Sequence of chain 2.E:
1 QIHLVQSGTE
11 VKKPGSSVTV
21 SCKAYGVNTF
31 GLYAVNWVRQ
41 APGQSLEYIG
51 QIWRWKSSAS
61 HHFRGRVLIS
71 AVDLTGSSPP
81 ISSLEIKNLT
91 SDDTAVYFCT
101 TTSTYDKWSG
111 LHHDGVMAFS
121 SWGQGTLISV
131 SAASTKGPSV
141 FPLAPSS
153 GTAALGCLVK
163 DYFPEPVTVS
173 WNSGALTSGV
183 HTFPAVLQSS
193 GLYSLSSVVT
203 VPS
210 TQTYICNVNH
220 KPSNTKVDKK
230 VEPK

This protein binds this small molecule.
Small molecule (SMILES): CC(=O)N[C@H]1[C@H](O[C@H]2[C@H](O)[C@@H](NC(C)=O)CO[C@@H]2CO)O[C@H](CO)[C@@H](O[C@@H]2O[C@H](CO[C@H]3O[C@H](CO[C@H]4O[C@H](CO)[C@@H](O)[C@H](O)[C@@H]4O)[C@@H](O)[C@H](O[C@H]4O[C@H](CO)[C@@H](O)[C@H](O)[C@@H]4O)[C@@H]3O)[C@@H](O)[C@H](O[C@H]3O[C@H](CO)[C@@H](O)[C@H](O)[C@@H]3O[C@H]3O[C@H](CO)[C@@H](O)[C@H](O)[C@@H]3O)[C@@H]2O)[C@@H]1O

Sequence of chain 2.C:
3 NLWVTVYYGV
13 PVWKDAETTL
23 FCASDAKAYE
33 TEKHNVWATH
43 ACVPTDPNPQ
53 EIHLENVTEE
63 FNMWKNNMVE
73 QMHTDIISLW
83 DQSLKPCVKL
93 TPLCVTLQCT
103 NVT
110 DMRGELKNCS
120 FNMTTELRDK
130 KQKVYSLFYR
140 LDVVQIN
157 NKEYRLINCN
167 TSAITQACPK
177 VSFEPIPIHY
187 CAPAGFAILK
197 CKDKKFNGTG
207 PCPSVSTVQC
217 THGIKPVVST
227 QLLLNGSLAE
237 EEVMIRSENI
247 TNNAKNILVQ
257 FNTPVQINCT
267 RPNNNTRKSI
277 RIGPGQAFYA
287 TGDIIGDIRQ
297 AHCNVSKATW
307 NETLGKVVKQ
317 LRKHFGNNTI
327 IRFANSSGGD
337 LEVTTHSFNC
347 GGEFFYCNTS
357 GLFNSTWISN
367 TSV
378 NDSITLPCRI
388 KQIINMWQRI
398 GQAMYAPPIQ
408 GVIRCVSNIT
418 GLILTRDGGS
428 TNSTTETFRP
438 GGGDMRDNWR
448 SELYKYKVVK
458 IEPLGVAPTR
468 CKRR

Binding-site contacts:
Ligand atom C3 contacts residue TYR25 of chain 2.E at 3.9 Å (hydrophobic).
Ligand atom O2 contacts residue GLN6 of chain 2.E at 3.7 Å.
Ligand atom O7 contacts residue ASN245 of chain 2.C at 2.6 Å (h-bond).
Ligand atom C6 contacts residue HIS3 of chain 2.E at 3.6 Å.
Ligand atom C3 contacts residue GLY26 of chain 2.E at 3.6 Å.
Ligand atom O6 contacts residue VAL5 of chain 2.E at 4.0 Å.
Ligand atom O5 contacts residue ASN248 of chain 2.C at 3.8 Å.
Ligand atom C6 contacts residue VAL5 of chain 2.E at 3.5 Å (hydrophobic).
Ligand atom C3 contacts residue ASN245 of chain 2.C at 3.8 Å.
Ligand atom C4 contacts residue TYR25 of chain 2.E at 3.8 Å (hydrophobic).
Ligand atom C6 contacts residue ASN248 of chain 2.C at 4.1 Å.
Ligand atom N2 contacts residue ASN245 of chain 2.C at 3.0 Å (h-bond).
Ligand atom O5 contacts residue TYR25 of chain 2.E at 3.7 Å.
Ligand atom C6 contacts residue GLN1 of chain 2.E at 3.4 Å.
Ligand atom O6 contacts residue GLN1 of chain 2.E at 3.1 Å (h-bond).
Ligand atom O6 contacts residue ASN248 of chain 2.C at 2.7 Å (h-bond).
Ligand atom O6 contacts residue HIS3 of chain 2.E at 3.6 Å.
Ligand atom C6 contacts residue THR247 of chain 2.C at 3.7 Å.
Ligand atom C6 contacts residue HIS3 of chain 2.E at 3.6 Å.
Ligand atom O7 contacts residue TYR25 of chain 2.E at 3.3 Å.
Ligand atom C7 contacts residue ASN245 of chain 2.C at 3.1 Å.
Ligand atom C2 contacts residue TYR25 of chain 2.E at 3.5 Å (hydrophobic).
Ligand atom N2 contacts residue GLY26 of chain 2.E at 3.7 Å.
Ligand atom O6 contacts residue ASN245 of chain 2.C at 3.6 Å.
Ligand atom O3 contacts residue GLY26 of chain 2.E at 3.5 Å.
Ligand atom O4 contacts residue GLY26 of chain 2.E at 4.0 Å.
Ligand atom C5 contacts residue ASN245 of chain 2.C at 3.6 Å.
Ligand atom C8 contacts residue GLY26 of chain 2.E at 3.5 Å.
Ligand atom C6 contacts residue TYR25 of chain 2.E at 4.0 Å (hydrophobic).
Ligand atom O3 contacts residue TYR25 of chain 2.E at 3.7 Å.
Ligand atom C7 contacts residue GLY26 of chain 2.E at 4.1 Å.
Ligand atom C5 contacts residue HIS3 of chain 2.E at 3.7 Å.
Ligand atom C3 contacts residue HIS3 of chain 2.E at 3.7 Å.
Ligand atom C1 contacts residue HIS3 of chain 2.E at 3.4 Å.
Ligand atom O5 contacts residue HIS3 of chain 2.E at 3.5 Å (h-bond).
Ligand atom O5 contacts residue ASN245 of chain 2.C at 2.3 Å (h-bond).
Ligand atom C2 contacts residue ASN245 of chain 2.C at 2.5 Å.
Ligand atom C1 contacts residue ASN245 of chain 2.C at 1.4 Å.
Ligand atom O6 contacts residue THR247 of chain 2.C at 3.0 Å.
Ligand atom O5 contacts residue GLY26 of chain 2.E at 3.9 Å.